Sequence of chain 1.B:
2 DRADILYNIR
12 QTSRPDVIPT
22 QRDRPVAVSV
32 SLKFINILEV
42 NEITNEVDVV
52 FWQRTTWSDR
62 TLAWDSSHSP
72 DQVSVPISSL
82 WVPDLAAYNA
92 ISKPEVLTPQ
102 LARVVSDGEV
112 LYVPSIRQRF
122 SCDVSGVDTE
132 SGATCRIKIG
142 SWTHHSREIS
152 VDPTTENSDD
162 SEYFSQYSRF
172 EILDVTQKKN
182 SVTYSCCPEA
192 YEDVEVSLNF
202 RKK

Binding-site contacts:
Ligand atom F2 contacts residue ARG104 of chain 1.B at 3.0 Å.
Ligand atom F2 contacts residue TYR192 of chain 1.A at 3.7 Å.
Ligand atom C5 contacts residue CYS188 of chain 1.A at 3.6 Å (hydrophobic).
Ligand atom C10 contacts residue TYR89 of chain 1.A at 3.7 Å (hydrophobic).
Ligand atom C1 contacts residue CYS187 of chain 1.A at 4.0 Å (hydrophobic).
Ligand atom C1 contacts residue TRP53 of chain 1.B at 3.5 Å (hydrophobic).
Ligand atom N1 contacts residue VAL114 of chain 1.B at 3.6 Å.
Ligand atom C9 contacts residue TYR89 of chain 1.A at 3.4 Å (hydrophobic).
Ligand atom C6 contacts residue TRP143 of chain 1.A at 3.6 Å (hydrophobic).
Ligand atom C10 contacts residue TYR192 of chain 1.A at 3.5 Å (hydrophobic).
Ligand atom C1 contacts residue TRP143 of chain 1.A at 4.0 Å (hydrophobic).
Ligand atom F3 contacts residue THR144 of chain 1.A at 3.1 Å.
Ligand atom N2 contacts residue TYR89 of chain 1.A at 3.7 Å.
Ligand atom C5 contacts residue TRP143 of chain 1.A at 3.5 Å (hydrophobic).
Ligand atom C9 contacts residue TRP143 of chain 1.A at 3.9 Å (hydrophobic).
Ligand atom C9 contacts residue TYR185 of chain 1.A at 3.5 Å (hydrophobic).
Ligand atom C3 contacts residue TRP143 of chain 1.A at 3.1 Å (hydrophobic).
Ligand atom N3 contacts residue TYR89 of chain 1.A at 2.9 Å.
Ligand atom O1 contacts residue TYR185 of chain 1.A at 3.5 Å.
Ligand atom C4 contacts residue CYS188 of chain 1.A at 3.4 Å (hydrophobic).
Ligand atom F1 contacts residue VAL114 of chain 1.B at 3.7 Å.
Ligand atom C2 contacts residue TRP143 of chain 1.A at 3.6 Å (hydrophobic).
Ligand atom C10 contacts residue TRP143 of chain 1.A at 3.2 Å (hydrophobic).
Ligand atom C10 contacts residue SER142 of chain 1.A at 3.3 Å.
Ligand atom O1 contacts residue TYR192 of chain 1.A at 3.9 Å.
Ligand atom N3 contacts residue TRP53 of chain 1.B at 3.5 Å.
Ligand atom F1 contacts residue LEU112 of chain 1.B at 3.3 Å.
Ligand atom C5 contacts residue TYR192 of chain 1.A at 3.2 Å (hydrophobic).
Ligand atom C4 contacts residue TRP143 of chain 1.A at 3.3 Å (hydrophobic).
Ligand atom N2 contacts residue TRP143 of chain 1.A at 3.2 Å.
Ligand atom N3 contacts residue TYR185 of chain 1.A at 3.4 Å.
Ligand atom F2 contacts residue LEU112 of chain 1.B at 3.9 Å.
Ligand atom C1 contacts residue CYS188 of chain 1.A at 3.7 Å (hydrophobic).
Ligand atom C7 contacts residue TRP143 of chain 1.A at 3.2 Å (hydrophobic).
Ligand atom C9 contacts residue TRP53 of chain 1.B at 3.6 Å (hydrophobic).
Ligand atom F3 contacts residue ARG104 of chain 1.B at 3.5 Å.
Ligand atom N1 contacts residue TRP143 of chain 1.A at 3.5 Å (h-bond).
Ligand atom C8 contacts residue ARG104 of chain 1.B at 3.7 Å.
Ligand atom C7 contacts residue VAL114 of chain 1.B at 3.7 Å (hydrophobic).
Ligand atom C4 contacts residue TYR192 of chain 1.A at 3.7 Å (hydrophobic).

Sequence of chain 1.A:
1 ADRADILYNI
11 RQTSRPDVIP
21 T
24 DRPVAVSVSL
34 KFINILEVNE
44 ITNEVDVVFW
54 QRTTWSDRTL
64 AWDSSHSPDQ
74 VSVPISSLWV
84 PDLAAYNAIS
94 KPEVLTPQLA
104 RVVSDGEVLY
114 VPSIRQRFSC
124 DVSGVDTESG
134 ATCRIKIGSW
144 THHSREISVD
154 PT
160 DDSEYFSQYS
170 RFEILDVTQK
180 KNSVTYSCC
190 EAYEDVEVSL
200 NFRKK

This protein binds this small molecule.
Small molecule (SMILES): CC(c1ccc(C(F)(F)F)nc1)[S@@](C)(=O)=NC#N